A small-molecule ligand and the protein it binds are described below.
Small molecule (SMILES): Nc1ncnc2c1ncn2[C@@H]1O[C@H](COP(=O)=O)[C@@H](O[P](=O)(O)OC[C@H]2O[C@@H](n3ccc(=O)[nH]c3=O)[C@H](O)[C@@H]2O)[C@H]1O

Sequence of chain 25.E:
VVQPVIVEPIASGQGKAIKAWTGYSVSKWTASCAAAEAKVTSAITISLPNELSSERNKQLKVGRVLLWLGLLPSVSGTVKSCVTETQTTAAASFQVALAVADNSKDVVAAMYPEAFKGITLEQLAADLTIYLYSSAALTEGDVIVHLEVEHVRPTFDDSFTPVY

Binding-site contacts:
Ligand atom C2 contacts residue TRP47 of chain 25.E at 3.8 Å (hydrophobic).
Ligand atom O4' contacts residue GLU140 of chain 25.E at 4.1 Å.
Ligand atom C8 contacts residue LYS143 of chain 25.E at 2.8 Å.
Ligand atom C4 contacts residue TRP47 of chain 25.E at 3.9 Å (hydrophobic).
Ligand atom C6 contacts residue TRP47 of chain 25.E at 3.9 Å (hydrophobic).
Ligand atom N9 contacts residue GLU140 of chain 25.E at 4.1 Å.
Ligand atom C5 contacts residue TRP47 of chain 25.E at 4.0 Å (hydrophobic).
Ligand atom C2' contacts residue LYS143 of chain 25.E at 4.5 Å.
Ligand atom O4' contacts residue TRP47 of chain 25.E at 4.0 Å.
Ligand atom N1 contacts residue TRP47 of chain 25.E at 3.8 Å.
Ligand atom N9 contacts residue LYS143 of chain 25.E at 3.8 Å.
Ligand atom C1' contacts residue TRP47 of chain 25.E at 4.3 Å (hydrophobic).
Ligand atom C8 contacts residue TRP47 of chain 25.E at 4.0 Å (hydrophobic).
Ligand atom C1' contacts residue GLU140 of chain 25.E at 3.2 Å.
Ligand atom N9 contacts residue TRP47 of chain 25.E at 4.0 Å.
Ligand atom N7 contacts residue TRP47 of chain 25.E at 4.0 Å.
Ligand atom C8 contacts residue GLU140 of chain 25.E at 4.1 Å.
Ligand atom C1' contacts residue LYS143 of chain 25.E at 4.0 Å.
Ligand atom N3 contacts residue TRP47 of chain 25.E at 3.9 Å.
Ligand atom O2' contacts residue GLU140 of chain 25.E at 3.0 Å (salt-bridge).
Ligand atom OP1 contacts residue LYS45 of chain 54.F at 4.3 Å.
Ligand atom C2' contacts residue GLU140 of chain 25.E at 3.5 Å.
Ligand atom N6 contacts residue TRP47 of chain 25.E at 4.2 Å.
Ligand atom N7 contacts residue LYS143 of chain 25.E at 3.7 Å.
Ligand atom O4' contacts residue LYS143 of chain 25.E at 4.2 Å.

Sequence of chain 54.F:
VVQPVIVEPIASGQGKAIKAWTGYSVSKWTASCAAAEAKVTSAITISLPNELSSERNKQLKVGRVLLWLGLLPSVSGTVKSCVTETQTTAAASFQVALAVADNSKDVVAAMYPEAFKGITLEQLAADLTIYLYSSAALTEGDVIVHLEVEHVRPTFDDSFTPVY